Binding-site contacts:
Ligand atom C7 contacts residue HIS126 of chain 1.A at 4.3 Å.
Ligand atom C7 contacts residue ASN102 of chain 1.A at 3.3 Å.
Ligand atom C5 contacts residue HIS126 of chain 1.A at 4.4 Å.
Ligand atom C4 contacts residue PHE60 of chain 1.A at 3.5 Å (hydrophobic).
Ligand atom O11 contacts residue ALA101 of chain 1.A at 3.1 Å.
Ligand atom C5 contacts residue LEU122 of chain 1.A at 4.3 Å (hydrophobic).
Ligand atom C20 contacts residue ARG55 of chain 1.A at 3.9 Å.
Ligand atom C10 contacts residue ALA101 of chain 1.A at 4.2 Å (hydrophobic).
Ligand atom C3 contacts residue PHE60 of chain 1.A at 4.2 Å (hydrophobic).
Ligand atom C4 contacts residue LEU122 of chain 1.A at 4.5 Å (hydrophobic).
Ligand atom C4 contacts residue MET61 of chain 1.A at 4.0 Å (hydrophobic).
Ligand atom C6 contacts residue PHE113 of chain 1.A at 3.6 Å (hydrophobic).
Ligand atom N1 contacts residue GLN63 of chain 1.A at 3.8 Å.
Ligand atom C6 contacts residue ALA101 of chain 1.A at 4.1 Å (hydrophobic).
Ligand atom C6 contacts residue HIS126 of chain 1.A at 4.2 Å.
Ligand atom O11 contacts residue HIS126 of chain 1.A at 3.1 Å.
Ligand atom O11 contacts residue ASN102 of chain 1.A at 2.8 Å (h-bond).
Ligand atom C3 contacts residue ARG55 of chain 1.A at 4.4 Å.
Ligand atom N1 contacts residue HIS126 of chain 1.A at 4.1 Å.
Ligand atom C5 contacts residue PHE113 of chain 1.A at 3.6 Å (hydrophobic).
Ligand atom C20 contacts residue GLN63 of chain 1.A at 3.9 Å.
Ligand atom C10 contacts residue ASN102 of chain 1.A at 3.8 Å.
Ligand atom C6 contacts residue GLN63 of chain 1.A at 3.8 Å.
Ligand atom C2 contacts residue PHE60 of chain 1.A at 3.5 Å (hydrophobic).
Ligand atom C2 contacts residue ARG55 of chain 1.A at 3.7 Å.
Ligand atom C10 contacts residue HIS126 of chain 1.A at 3.6 Å.
Ligand atom C5 contacts residue MET61 of chain 1.A at 4.3 Å (hydrophobic).

A small-molecule ligand and the protein it binds are described below.
Small molecule (SMILES): CC(=O)N1CCC[C@@H](C)C1

Sequence of chain 1.A:
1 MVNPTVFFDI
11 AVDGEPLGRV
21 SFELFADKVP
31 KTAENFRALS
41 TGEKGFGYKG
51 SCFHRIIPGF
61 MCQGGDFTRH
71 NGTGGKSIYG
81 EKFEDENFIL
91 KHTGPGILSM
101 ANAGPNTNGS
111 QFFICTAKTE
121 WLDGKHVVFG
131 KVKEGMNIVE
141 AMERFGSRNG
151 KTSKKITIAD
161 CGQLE